Sequence of chain 1.A:
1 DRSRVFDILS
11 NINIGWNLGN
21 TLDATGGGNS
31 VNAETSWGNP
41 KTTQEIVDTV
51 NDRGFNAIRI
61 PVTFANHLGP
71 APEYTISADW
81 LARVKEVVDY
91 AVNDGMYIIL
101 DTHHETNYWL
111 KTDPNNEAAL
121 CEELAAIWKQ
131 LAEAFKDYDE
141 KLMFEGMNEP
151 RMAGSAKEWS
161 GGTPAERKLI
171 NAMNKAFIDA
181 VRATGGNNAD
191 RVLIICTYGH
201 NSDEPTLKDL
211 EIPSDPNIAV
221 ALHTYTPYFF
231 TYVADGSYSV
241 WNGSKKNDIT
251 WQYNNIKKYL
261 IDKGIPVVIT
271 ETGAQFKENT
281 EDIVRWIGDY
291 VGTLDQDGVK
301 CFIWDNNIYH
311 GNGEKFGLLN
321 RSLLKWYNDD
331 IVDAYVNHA

Binding-site contacts:
Ligand atom C4 contacts residue TRP159 of chain 1.A at 3.8 Å (hydrophobic).
Ligand atom C5 contacts residue GLU149 of chain 1.A at 3.9 Å.
Ligand atom C6 contacts residue PHE229 of chain 1.A at 4.3 Å (hydrophobic).
Ligand atom O6 contacts residue TYR228 of chain 1.A at 4.4 Å.
Ligand atom C4 contacts residue TYR228 of chain 1.A at 4.0 Å (hydrophobic).
Ligand atom O5 contacts residue TYR232 of chain 1.A at 4.1 Å.
Ligand atom C6 contacts residue TYR228 of chain 1.A at 4.1 Å (hydrophobic).
Ligand atom O3 contacts residue TYR232 of chain 1.A at 2.7 Å (h-bond).
Ligand atom O4 contacts residue TYR228 of chain 1.A at 3.6 Å.
Ligand atom C2 contacts residue TRP159 of chain 1.A at 4.0 Å (hydrophobic).
Ligand atom C6 contacts residue GLU149 of chain 1.A at 3.5 Å.
Ligand atom C5 contacts residue TRP159 of chain 1.A at 3.7 Å (hydrophobic).
Ligand atom O2 contacts residue TRP159 of chain 1.A at 4.2 Å.
Ligand atom O4 contacts residue TRP159 of chain 1.A at 4.3 Å.
Ligand atom O6 contacts residue TRP159 of chain 1.A at 3.7 Å.
Ligand atom C4 contacts residue TYR232 of chain 1.A at 3.2 Å (hydrophobic).
Ligand atom C4 contacts residue GLU149 of chain 1.A at 3.8 Å.
Ligand atom O5 contacts residue TYR228 of chain 1.A at 4.3 Å.
Ligand atom O3 contacts residue GLU314 of chain 1.A at 4.3 Å.
Ligand atom O3 contacts residue TRP159 of chain 1.A at 4.1 Å.
Ligand atom C5 contacts residue TYR232 of chain 1.A at 4.1 Å (hydrophobic).
Ligand atom C3 contacts residue TYR232 of chain 1.A at 3.3 Å (hydrophobic).
Ligand atom O4 contacts residue TYR232 of chain 1.A at 4.1 Å.
Ligand atom C3 contacts residue TYR228 of chain 1.A at 3.9 Å (hydrophobic).
Ligand atom C2 contacts residue TYR232 of chain 1.A at 3.6 Å (hydrophobic).
Ligand atom C4 contacts residue TYR228 of chain 1.A at 4.0 Å (hydrophobic).
Ligand atom C3 contacts residue TRP159 of chain 1.A at 4.2 Å (hydrophobic).
Ligand atom O6 contacts residue GLU149 of chain 1.A at 4.2 Å.
Ligand atom O5 contacts residue PHE229 of chain 1.A at 3.8 Å.
Ligand atom O4 contacts residue GLU149 of chain 1.A at 2.7 Å (salt-bridge).
Ligand atom C6 contacts residue TYR225 of chain 1.A at 4.0 Å (hydrophobic).
Ligand atom C1 contacts residue TYR228 of chain 1.A at 4.0 Å (hydrophobic).
Ligand atom C1 contacts residue TRP159 of chain 1.A at 4.1 Å (hydrophobic).
Ligand atom O2 contacts residue TYR228 of chain 1.A at 4.1 Å.
Ligand atom C5 contacts residue TYR228 of chain 1.A at 3.6 Å (hydrophobic).
Ligand atom C6 contacts residue TYR228 of chain 1.A at 4.4 Å (hydrophobic).
Ligand atom C1 contacts residue PHE229 of chain 1.A at 4.4 Å (hydrophobic).
Ligand atom C6 contacts residue TRP159 of chain 1.A at 3.6 Å (hydrophobic).
Ligand atom C2 contacts residue TYR228 of chain 1.A at 4.4 Å (hydrophobic).
Ligand atom O5 contacts residue TRP159 of chain 1.A at 4.1 Å.

A protein and the small-molecule ligand that binds it are described below.
Small molecule (SMILES): OC[C@H]1O[C@@H](O[C@H]2[C@H](O)[C@@H](O)[C@H](O[C@H]3[C@H](O)[C@@H](O)[C@@H](O)O[C@@H]3CO)O[C@@H]2CO)[C@H](O)[C@@H](O)[C@@H]1O